Binding-site contacts:
Ligand atom I01 contacts residue ALA42 of chain 2.A at 3.9 Å.
Ligand atom C28 contacts residue ALA42 of chain 2.A at 3.7 Å (hydrophobic).
Ligand atom C24 contacts residue GLY98 of chain 2.A at 3.5 Å.
Ligand atom C13 contacts residue SER99 of chain 2.A at 3.8 Å.
Ligand atom C30 contacts residue PHE94 of chain 2.A at 3.7 Å (hydrophobic).
Ligand atom S02 contacts residue LYS44 of chain 2.A at 3.2 Å (salt-bridge).
Ligand atom C17 contacts residue GLY98 of chain 2.A at 3.7 Å.
Ligand atom N08 contacts residue PHE94 of chain 2.A at 3.4 Å.
Ligand atom N11 contacts residue PHE94 of chain 2.A at 3.4 Å.
Ligand atom S02 contacts residue ASP163 of chain 2.A at 3.4 Å (salt-bridge).
Ligand atom C33 contacts residue GLY24 of chain 2.A at 3.4 Å.
Ligand atom C22 contacts residue GLY98 of chain 2.A at 3.8 Å.
Ligand atom C19 contacts residue MET148 of chain 2.A at 3.5 Å (hydrophobic).
Ligand atom C25 contacts residue LEU21 of chain 2.A at 3.9 Å (hydrophobic).
Ligand atom C32 contacts residue GLY24 of chain 2.A at 3.8 Å.
Ligand atom N08 contacts residue CYS95 of chain 2.A at 2.8 Å (h-bond).
Ligand atom C34 contacts residue ASP163 of chain 2.A at 3.9 Å.
Ligand atom C30 contacts residue GLU93 of chain 2.A at 3.2 Å.
Ligand atom N11 contacts residue CYS95 of chain 2.A at 2.9 Å (h-bond).
Ligand atom N06 contacts residue LEU21 of chain 2.A at 3.8 Å.
Ligand atom C15 contacts residue TYR101 of chain 2.A at 3.9 Å (hydrophobic).
Ligand atom C30 contacts residue CYS95 of chain 2.A at 3.5 Å (hydrophobic).
Ligand atom C23 contacts residue THR162 of chain 2.A at 3.5 Å.
Ligand atom N09 contacts residue ASP163 of chain 2.A at 3.9 Å.
Ligand atom C33 contacts residue ALA27 of chain 2.A at 3.8 Å (hydrophobic).
Ligand atom I01 contacts residue MET92 of chain 2.A at 3.6 Å.
Ligand atom C18 contacts residue GLY98 of chain 2.A at 3.8 Å.
Ligand atom C23 contacts residue MET148 of chain 2.A at 3.5 Å (hydrophobic).
Ligand atom C22 contacts residue CYS95 of chain 2.A at 3.1 Å (hydrophobic).
Ligand atom C27 contacts residue LEU21 of chain 2.A at 3.9 Å (hydrophobic).
Ligand atom C27 contacts residue CYS95 of chain 2.A at 3.7 Å (hydrophobic).
Ligand atom C20 contacts residue GLY98 of chain 2.A at 3.5 Å.
Ligand atom C25 contacts residue PHE94 of chain 2.A at 3.7 Å (hydrophobic).
Ligand atom C34 contacts residue LYS44 of chain 2.A at 3.6 Å.
Ligand atom O03 contacts residue THR102 of chain 2.A at 3.3 Å (h-bond).
Ligand atom C25 contacts residue GLY98 of chain 2.A at 3.7 Å.
Ligand atom I01 contacts residue THR162 of chain 2.A at 3.9 Å.
Ligand atom C25 contacts residue CYS95 of chain 2.A at 3.0 Å (hydrophobic).
Ligand atom C16 contacts residue THR102 of chain 2.A at 3.7 Å.
Ligand atom C30 contacts residue ALA42 of chain 2.A at 3.3 Å (hydrophobic).

The protein below binds the small molecule below.
Small molecule (SMILES): O=C(NCCCNc1nc(Nc2cccc(NC(=O)N3CCCC3)c2)ncc1I)c1cccs1

Sequence of chain 2.A:
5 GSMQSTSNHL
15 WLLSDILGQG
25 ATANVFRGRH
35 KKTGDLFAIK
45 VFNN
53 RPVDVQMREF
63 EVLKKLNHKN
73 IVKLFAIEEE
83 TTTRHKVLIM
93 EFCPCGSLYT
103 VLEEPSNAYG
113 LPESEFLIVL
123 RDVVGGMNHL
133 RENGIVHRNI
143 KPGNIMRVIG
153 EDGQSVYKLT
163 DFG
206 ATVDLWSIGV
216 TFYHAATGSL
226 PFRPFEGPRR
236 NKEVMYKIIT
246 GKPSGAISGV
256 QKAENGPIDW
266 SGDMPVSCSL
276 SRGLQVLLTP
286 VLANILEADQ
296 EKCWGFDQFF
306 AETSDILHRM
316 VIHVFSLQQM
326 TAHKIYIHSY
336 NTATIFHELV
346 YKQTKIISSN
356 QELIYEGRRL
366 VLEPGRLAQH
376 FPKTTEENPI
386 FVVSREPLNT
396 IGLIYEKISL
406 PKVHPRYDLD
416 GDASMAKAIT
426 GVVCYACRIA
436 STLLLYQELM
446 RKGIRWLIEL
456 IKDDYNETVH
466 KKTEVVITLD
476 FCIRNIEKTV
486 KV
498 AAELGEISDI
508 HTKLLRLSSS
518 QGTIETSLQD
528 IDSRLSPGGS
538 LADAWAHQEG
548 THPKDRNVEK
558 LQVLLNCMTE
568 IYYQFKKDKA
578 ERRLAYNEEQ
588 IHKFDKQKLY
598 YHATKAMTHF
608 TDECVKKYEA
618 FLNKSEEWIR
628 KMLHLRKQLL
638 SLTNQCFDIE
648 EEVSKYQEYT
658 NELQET